Binding-site contacts:
Ligand atom C1 contacts residue ASN94 of chain 1.D at 1.4 Å.
Ligand atom C4 contacts residue ASN94 of chain 1.D at 4.2 Å.
Ligand atom C7 contacts residue ASN94 of chain 1.D at 3.3 Å.
Ligand atom C5 contacts residue ASN94 of chain 1.D at 3.5 Å.
Ligand atom C3 contacts residue ASN94 of chain 1.D at 3.8 Å.
Ligand atom O5 contacts residue ASN94 of chain 1.D at 2.3 Å (h-bond).
Ligand atom O7 contacts residue ASN94 of chain 1.D at 3.2 Å (h-bond).
Ligand atom N2 contacts residue ASN94 of chain 1.D at 3.0 Å (h-bond).
Ligand atom C8 contacts residue ASN94 of chain 1.D at 4.4 Å.
Ligand atom O7 contacts residue GLN89 of chain 1.D at 4.0 Å.
Ligand atom C2 contacts residue ASN94 of chain 1.D at 2.5 Å.

Sequence of chain 1.D:
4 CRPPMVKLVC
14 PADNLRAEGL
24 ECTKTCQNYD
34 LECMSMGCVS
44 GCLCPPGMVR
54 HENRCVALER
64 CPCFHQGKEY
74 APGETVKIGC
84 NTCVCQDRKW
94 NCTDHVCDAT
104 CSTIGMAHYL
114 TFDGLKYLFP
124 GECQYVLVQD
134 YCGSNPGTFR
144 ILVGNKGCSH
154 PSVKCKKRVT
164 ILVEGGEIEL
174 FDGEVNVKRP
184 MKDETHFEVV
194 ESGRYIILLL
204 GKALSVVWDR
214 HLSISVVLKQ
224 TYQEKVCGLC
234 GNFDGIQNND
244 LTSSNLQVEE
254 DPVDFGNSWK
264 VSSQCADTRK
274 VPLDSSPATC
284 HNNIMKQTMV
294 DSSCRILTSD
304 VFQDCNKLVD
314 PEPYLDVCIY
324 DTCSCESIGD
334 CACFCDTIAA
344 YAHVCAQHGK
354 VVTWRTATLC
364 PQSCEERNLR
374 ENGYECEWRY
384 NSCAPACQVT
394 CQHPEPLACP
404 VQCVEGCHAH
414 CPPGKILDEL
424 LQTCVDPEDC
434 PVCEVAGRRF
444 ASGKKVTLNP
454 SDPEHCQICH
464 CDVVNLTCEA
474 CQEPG

The small molecule below binds the protein below.
Small molecule (SMILES): CC(=O)N[C@@H]1[C@@H](O)[C@H](O)[C@@H](CO)O[C@H]1O